Sequence of chain 1.A:
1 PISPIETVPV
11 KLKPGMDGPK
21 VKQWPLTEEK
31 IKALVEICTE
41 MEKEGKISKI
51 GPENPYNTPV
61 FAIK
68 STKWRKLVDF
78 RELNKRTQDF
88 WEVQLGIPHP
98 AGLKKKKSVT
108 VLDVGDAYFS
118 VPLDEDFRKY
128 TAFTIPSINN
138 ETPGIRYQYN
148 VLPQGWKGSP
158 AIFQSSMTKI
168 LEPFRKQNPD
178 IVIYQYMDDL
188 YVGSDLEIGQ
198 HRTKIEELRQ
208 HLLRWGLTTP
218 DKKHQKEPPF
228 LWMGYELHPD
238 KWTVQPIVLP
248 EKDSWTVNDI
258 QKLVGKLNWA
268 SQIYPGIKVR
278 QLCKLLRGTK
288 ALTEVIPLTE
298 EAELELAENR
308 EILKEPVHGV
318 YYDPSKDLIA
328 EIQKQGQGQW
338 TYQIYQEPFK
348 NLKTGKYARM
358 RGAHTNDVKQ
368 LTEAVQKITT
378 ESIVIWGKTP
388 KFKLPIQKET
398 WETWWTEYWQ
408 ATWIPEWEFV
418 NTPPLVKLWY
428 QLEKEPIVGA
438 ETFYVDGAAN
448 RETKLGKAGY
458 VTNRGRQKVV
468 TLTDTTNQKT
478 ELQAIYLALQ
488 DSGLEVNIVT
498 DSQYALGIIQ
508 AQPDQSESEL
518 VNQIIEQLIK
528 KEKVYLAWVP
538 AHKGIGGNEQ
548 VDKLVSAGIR

Binding-site contacts:
Ligand atom C25 contacts residue TYR318 of chain 1.A at 3.7 Å (hydrophobic).
Ligand atom C14 contacts residue TRP229 of chain 1.A at 3.6 Å (hydrophobic).
Ligand atom C26 contacts residue HIS235 of chain 1.A at 3.6 Å.
Ligand atom C5 contacts residue GLU138 of chain 1.B at 3.3 Å.
Ligand atom O1 contacts residue TYR181 of chain 1.A at 3.3 Å.
Ligand atom C27 contacts residue LEU234 of chain 1.A at 3.5 Å (hydrophobic).
Ligand atom C25 contacts residue HIS235 of chain 1.A at 3.2 Å.
Ligand atom C35 contacts residue PHE227 of chain 1.A at 3.5 Å (hydrophobic).
Ligand atom C30 contacts residue LYS104 of chain 1.A at 3.5 Å.
Ligand atom N17 contacts residue LYS103 of chain 1.A at 3.5 Å.
Ligand atom C9 contacts residue TYR188 of chain 1.A at 3.5 Å (hydrophobic).
Ligand atom C15 contacts residue TYR188 of chain 1.A at 3.6 Å (hydrophobic).
Ligand atom O33 contacts residue LYS104 of chain 1.A at 3.3 Å (salt-bridge).
Ligand atom C19 contacts residue LEU100 of chain 1.A at 3.7 Å (hydrophobic).
Ligand atom C31 contacts residue VAL106 of chain 1.A at 3.6 Å (hydrophobic).
Ligand atom C14 contacts residue TYR181 of chain 1.A at 3.5 Å (hydrophobic).
Ligand atom C18 contacts residue LYS101 of chain 1.A at 3.6 Å.
Ligand atom C5 contacts residue VAL179 of chain 1.A at 3.5 Å (hydrophobic).
Ligand atom C27 contacts residue HIS235 of chain 1.A at 3.7 Å.
Ligand atom C19 contacts residue LYS101 of chain 1.A at 3.3 Å.
Ligand atom N24 contacts residue PHE227 of chain 1.A at 3.6 Å.
Ligand atom N3 contacts residue LEU100 of chain 1.A at 3.6 Å.
Ligand atom C20 contacts residue TYR318 of chain 1.A at 3.4 Å (hydrophobic).
Ligand atom C2 contacts residue LEU100 of chain 1.A at 3.7 Å (hydrophobic).
Ligand atom C22 contacts residue VAL106 of chain 1.A at 3.5 Å (hydrophobic).
Ligand atom C30 contacts residue LYS103 of chain 1.A at 3.3 Å.
Ligand atom O34 contacts residue VAL106 of chain 1.A at 2.8 Å (h-bond).
Ligand atom C7 contacts residue VAL179 of chain 1.A at 3.6 Å (hydrophobic).
Ligand atom C31 contacts residue LYS103 of chain 1.A at 3.1 Å.
Ligand atom C28 contacts residue PHE227 of chain 1.A at 3.4 Å (hydrophobic).
Ligand atom N17 contacts residue LEU100 of chain 1.A at 3.7 Å.
Ligand atom C11 contacts residue TYR188 of chain 1.A at 3.7 Å (hydrophobic).
Ligand atom C6 contacts residue LYS101 of chain 1.A at 3.7 Å.
Ligand atom N17 contacts residue LYS101 of chain 1.A at 2.8 Å (salt-bridge).
Ligand atom C30 contacts residue VAL106 of chain 1.A at 3.7 Å (hydrophobic).
Ligand atom N4 contacts residue LYS101 of chain 1.A at 3.7 Å.
Ligand atom N24 contacts residue TRP229 of chain 1.A at 3.7 Å.
Ligand atom O34 contacts residue SER105 of chain 1.A at 3.4 Å.
Ligand atom C10 contacts residue TYR188 of chain 1.A at 3.5 Å (hydrophobic).
Ligand atom C16 contacts residue TYR188 of chain 1.A at 3.5 Å (hydrophobic).

Sequence of chain 1.B:
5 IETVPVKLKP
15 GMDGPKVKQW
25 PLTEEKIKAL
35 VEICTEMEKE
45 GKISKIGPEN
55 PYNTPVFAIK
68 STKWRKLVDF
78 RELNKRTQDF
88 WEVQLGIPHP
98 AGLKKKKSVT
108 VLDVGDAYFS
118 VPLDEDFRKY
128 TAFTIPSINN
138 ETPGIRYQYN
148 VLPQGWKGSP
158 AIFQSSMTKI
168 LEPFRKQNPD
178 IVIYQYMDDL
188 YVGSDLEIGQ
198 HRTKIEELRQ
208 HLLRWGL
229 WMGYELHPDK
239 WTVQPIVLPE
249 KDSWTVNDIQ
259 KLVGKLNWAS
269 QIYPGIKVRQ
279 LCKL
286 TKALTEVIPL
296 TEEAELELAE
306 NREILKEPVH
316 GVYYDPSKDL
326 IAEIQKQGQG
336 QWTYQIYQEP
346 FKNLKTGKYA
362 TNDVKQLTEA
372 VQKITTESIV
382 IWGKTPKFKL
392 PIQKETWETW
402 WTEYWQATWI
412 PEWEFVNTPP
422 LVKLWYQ

This protein binds this small molecule.
Small molecule (SMILES): Cc1cc(C#N)cc(C)c1Oc1ccnc(NC2CCN(Cc3ccc(S(C)(=O)=O)cc3)CC2)n1